Sequence of chain 1.A:
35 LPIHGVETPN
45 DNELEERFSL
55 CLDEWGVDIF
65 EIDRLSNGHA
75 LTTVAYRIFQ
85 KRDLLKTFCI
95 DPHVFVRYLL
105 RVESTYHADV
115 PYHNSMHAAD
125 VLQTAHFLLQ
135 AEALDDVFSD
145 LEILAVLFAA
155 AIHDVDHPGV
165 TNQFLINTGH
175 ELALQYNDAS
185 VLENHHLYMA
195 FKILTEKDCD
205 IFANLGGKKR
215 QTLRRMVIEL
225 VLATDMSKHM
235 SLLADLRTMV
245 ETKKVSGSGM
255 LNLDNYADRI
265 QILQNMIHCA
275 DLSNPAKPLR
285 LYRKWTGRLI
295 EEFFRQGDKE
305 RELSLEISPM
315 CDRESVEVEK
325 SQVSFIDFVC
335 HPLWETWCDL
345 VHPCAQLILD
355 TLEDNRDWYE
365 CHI

Binding-site contacts:
Ligand atom N9 contacts residue PHE329 of chain 1.A at 3.6 Å.
Ligand atom C5' contacts residue LEU276 of chain 1.A at 3.7 Å (hydrophobic).
Ligand atom O2' contacts residue MET230 of chain 1.A at 3.7 Å.
Ligand atom O2P contacts residue ZN1 of chain 1.C at 3.8 Å.
Ligand atom C5 contacts residue LEU293 of chain 1.A at 3.4 Å (hydrophobic).
Ligand atom N3 contacts residue PHE329 of chain 1.A at 3.6 Å.
Ligand atom O1P contacts residue ASP158 of chain 1.A at 3.2 Å (salt-bridge).
Ligand atom C4 contacts residue LEU293 of chain 1.A at 3.6 Å (hydrophobic).
Ligand atom P contacts residue ZN1 of chain 1.C at 3.3 Å.
Ligand atom O4' contacts residue LEU276 of chain 1.A at 3.0 Å.
Ligand atom O2P contacts residue MG1 of chain 1.D at 2.1 Å.
Ligand atom C5 contacts residue PHE329 of chain 1.A at 3.4 Å (hydrophobic).
Ligand atom P contacts residue MG1 of chain 1.D at 3.4 Å.
Ligand atom N1 contacts residue GLN326 of chain 1.A at 3.0 Å (h-bond).
Ligand atom N6 contacts residue ASN278 of chain 1.A at 3.3 Å (h-bond).
Ligand atom C5' contacts residue ASP275 of chain 1.A at 2.9 Å.
Ligand atom C6 contacts residue PHE329 of chain 1.A at 3.7 Å (hydrophobic).
Ligand atom N7 contacts residue ASN278 of chain 1.A at 3.3 Å (h-bond).
Ligand atom N7 contacts residue LEU293 of chain 1.A at 3.8 Å.
Ligand atom O2P contacts residue HIS117 of chain 1.A at 3.4 Å (h-bond).
Ligand atom N1 contacts residue PHE329 of chain 1.A at 3.6 Å.
Ligand atom P contacts residue ASP275 of chain 1.A at 3.8 Å.
Ligand atom C4' contacts residue MET230 of chain 1.A at 3.8 Å (hydrophobic).
Ligand atom N6 contacts residue GLN326 of chain 1.A at 2.9 Å (h-bond).
Ligand atom C6 contacts residue GLN326 of chain 1.A at 3.6 Å.
Ligand atom C6 contacts residue LEU293 of chain 1.A at 3.6 Å (hydrophobic).
Ligand atom C2 contacts residue MET314 of chain 1.A at 3.7 Å (hydrophobic).
Ligand atom O5' contacts residue ASP275 of chain 1.A at 3.1 Å (salt-bridge).
Ligand atom O1P contacts residue ASP275 of chain 1.A at 2.8 Å (salt-bridge).
Ligand atom N7 contacts residue PHE329 of chain 1.A at 3.9 Å.
Ligand atom C4 contacts residue PHE329 of chain 1.A at 3.5 Å (hydrophobic).
Ligand atom O5' contacts residue MG1 of chain 1.D at 3.7 Å.
Ligand atom O1P contacts residue ZN1 of chain 1.C at 2.0 Å.
Ligand atom O2P contacts residue ASP158 of chain 1.A at 3.2 Å (salt-bridge).
Ligand atom O3' contacts residue HIS117 of chain 1.A at 2.8 Å (h-bond).
Ligand atom C2 contacts residue PHE329 of chain 1.A at 3.7 Å (hydrophobic).
Ligand atom O1P contacts residue HIS117 of chain 1.A at 3.5 Å (h-bond).
Ligand atom O4' contacts residue MET230 of chain 1.A at 3.8 Å.
Ligand atom P contacts residue HIS117 of chain 1.A at 3.0 Å.
Ligand atom O1P contacts residue HIS121 of chain 1.A at 2.9 Å (h-bond).

A small-molecule ligand and the protein it binds are described below.
Small molecule (SMILES): Nc1ncnc2c1ncn2[C@@H]1O[C@@H]2CO[P](=O)(O)O[C@H]2[C@H]1O